Binding-site contacts:
Ligand atom C24 contacts residue UO91 of chain 1.D at 0.3 Å.
Ligand atom O1 contacts residue UO91 of chain 1.D at 0.2 Å (h-bond).
Ligand atom C3 contacts residue UO91 of chain 1.D at 0.2 Å.
Ligand atom C7 contacts residue UO91 of chain 1.D at 0.4 Å.
Ligand atom O3 contacts residue CYS155 of chain 1.A at 2.7 Å (h-bond).
Ligand atom N3 contacts residue UO91 of chain 1.D at 0.2 Å (h-bond).
Ligand atom C14 contacts residue UO91 of chain 1.D at 0.1 Å.
Ligand atom C14 contacts residue CYS155 of chain 1.A at 1.8 Å (hydrophobic).
Ligand atom N1 contacts residue UO91 of chain 1.D at 0.3 Å (h-bond).
Ligand atom C1 contacts residue UO91 of chain 1.D at 0.2 Å.
Ligand atom C8 contacts residue UO91 of chain 1.D at 0.1 Å.
Ligand atom C11 contacts residue UO91 of chain 1.D at 0.1 Å.
Ligand atom C12 contacts residue UO91 of chain 1.D at 0.2 Å.
Ligand atom C6 contacts residue UO91 of chain 1.D at 0.2 Å.
Ligand atom C4 contacts residue UO91 of chain 1.D at 0.1 Å.
Ligand atom O6 contacts residue UO91 of chain 1.D at 0.3 Å (h-bond).
Ligand atom C22 contacts residue UO91 of chain 1.D at 0.3 Å.
Ligand atom N2 contacts residue UO91 of chain 1.D at 0.1 Å (h-bond).
Ligand atom S1 contacts residue UO91 of chain 1.D at 0.3 Å (h-bond).
Ligand atom C5 contacts residue UO91 of chain 1.D at 0.3 Å.
Ligand atom C8 contacts residue CYS155 of chain 1.A at 2.7 Å (hydrophobic).
Ligand atom C21 contacts residue UO91 of chain 1.D at 0.3 Å.
Ligand atom C20 contacts residue UO91 of chain 1.D at 0.3 Å.
Ligand atom C23 contacts residue UO91 of chain 1.D at 0.3 Å.
Ligand atom C10 contacts residue UO91 of chain 1.D at 0.1 Å.
Ligand atom O4 contacts residue UO91 of chain 1.D at 1.0 Å (h-bond).
Ligand atom C18 contacts residue UO91 of chain 1.D at 0.3 Å.
Ligand atom O5 contacts residue GLN199 of chain 1.A at 2.8 Å (h-bond).
Ligand atom C16 contacts residue UO91 of chain 1.D at 0.4 Å.
Ligand atom N1 contacts residue GLN199 of chain 1.A at 2.9 Å (h-bond).
Ligand atom C17 contacts residue UO91 of chain 1.D at 0.4 Å.
Ligand atom O2 contacts residue HIS173 of chain 1.A at 2.6 Å (h-bond).
Ligand atom C19 contacts residue UO91 of chain 1.D at 0.3 Å.
Ligand atom O5 contacts residue UO91 of chain 1.D at 0.5 Å (h-bond).
Ligand atom O2 contacts residue UO91 of chain 1.D at 0.2 Å (h-bond).
Ligand atom C9 contacts residue UO91 of chain 1.D at 0.1 Å.
Ligand atom C15 contacts residue UO91 of chain 1.D at 0.5 Å.
Ligand atom O3 contacts residue UO91 of chain 1.D at 1.4 Å.
Ligand atom C2 contacts residue UO91 of chain 1.D at 0.3 Å.
Ligand atom C13 contacts residue UO91 of chain 1.D at 0.3 Å.

A small-molecule ligand and the protein it binds are described below.
Small molecule (SMILES): CC(C)C[C@H](NC(=O)OCC(C)(C)S(=O)c1ccccc1)C(=O)N[C@@H](C[C@@H]1CCNC1=O)[C@@H](O)S(=O)(=O)O

Sequence of chain 1.A:
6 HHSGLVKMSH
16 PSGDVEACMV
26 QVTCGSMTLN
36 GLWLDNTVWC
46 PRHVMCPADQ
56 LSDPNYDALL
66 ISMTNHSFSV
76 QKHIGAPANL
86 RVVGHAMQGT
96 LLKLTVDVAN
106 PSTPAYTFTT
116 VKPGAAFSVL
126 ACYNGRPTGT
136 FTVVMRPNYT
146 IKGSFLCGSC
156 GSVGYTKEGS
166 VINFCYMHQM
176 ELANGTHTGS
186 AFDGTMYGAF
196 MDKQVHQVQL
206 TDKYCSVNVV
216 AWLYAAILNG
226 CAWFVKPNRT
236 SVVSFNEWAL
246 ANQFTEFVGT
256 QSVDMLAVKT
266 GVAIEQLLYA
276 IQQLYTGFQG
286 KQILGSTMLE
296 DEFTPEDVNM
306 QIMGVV